A small-molecule ligand and the protein it binds are described below.
Small molecule (SMILES): CC(=O)N[C@@H]1[C@@H](O)[C@H](O)[C@@H](CO)O[C@H]1O

Binding-site contacts:
Ligand atom O5 contacts residue ASN54 of chain 1.C at 2.4 Å (h-bond).
Ligand atom C5 contacts residue ASN54 of chain 1.C at 3.8 Å.
Ligand atom C3 contacts residue ASN54 of chain 1.C at 3.9 Å.
Ligand atom C7 contacts residue ASN54 of chain 1.C at 3.7 Å.
Ligand atom C1 contacts residue ASN54 of chain 1.C at 1.5 Å.
Ligand atom N2 contacts residue ASN54 of chain 1.C at 3.0 Å (h-bond).
Ligand atom C8 contacts residue ASN54 of chain 1.C at 3.3 Å.
Ligand atom O5 contacts residue GLU86 of chain 1.C at 4.4 Å.
Ligand atom C2 contacts residue ASN54 of chain 1.C at 2.5 Å.
Ligand atom C4 contacts residue ASN54 of chain 1.C at 4.4 Å.

Sequence of chain 1.C:
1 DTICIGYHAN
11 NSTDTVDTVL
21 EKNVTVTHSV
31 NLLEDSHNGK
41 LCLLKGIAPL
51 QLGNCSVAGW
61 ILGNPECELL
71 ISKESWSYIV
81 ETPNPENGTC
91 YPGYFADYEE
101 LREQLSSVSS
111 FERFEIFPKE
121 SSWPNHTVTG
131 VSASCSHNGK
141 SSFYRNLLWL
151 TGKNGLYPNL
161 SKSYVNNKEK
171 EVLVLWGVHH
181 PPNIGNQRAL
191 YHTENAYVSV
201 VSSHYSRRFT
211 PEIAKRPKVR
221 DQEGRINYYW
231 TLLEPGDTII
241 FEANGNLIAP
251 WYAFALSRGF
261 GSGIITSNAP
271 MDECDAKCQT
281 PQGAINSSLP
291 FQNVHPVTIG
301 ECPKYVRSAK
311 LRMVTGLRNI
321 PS